Binding-site contacts:
Ligand atom C11 contacts residue LEU36 of chain 1.A at 3.4 Å (hydrophobic).
Ligand atom C3 contacts residue PHE96 of chain 1.A at 3.9 Å (hydrophobic).
Ligand atom O3 contacts residue MET77 of chain 1.A at 4.0 Å.
Ligand atom C5 contacts residue PHE96 of chain 1.A at 3.8 Å (hydrophobic).
Ligand atom O17 contacts residue PHE223 of chain 1.A at 4.0 Å.
Ligand atom C17 contacts residue LEU33 of chain 1.A at 3.8 Å (hydrophobic).
Ligand atom C18 contacts residue MET227 of chain 1.A at 4.0 Å (hydrophobic).
Ligand atom C3 contacts residue GLN43 of chain 1.A at 3.9 Å.
Ligand atom C12 contacts residue MET227 of chain 1.A at 3.7 Å (hydrophobic).
Ligand atom C15 contacts residue MET112 of chain 1.A at 3.9 Å (hydrophobic).
Ligand atom C17 contacts residue ASN37 of chain 1.A at 3.3 Å.
Ligand atom O17 contacts residue THR209 of chain 1.A at 2.6 Å (h-bond).
Ligand atom C13 contacts residue THR209 of chain 1.A at 4.1 Å.
Ligand atom C18 contacts residue MET74 of chain 1.A at 3.8 Å (hydrophobic).
Ligand atom C6 contacts residue VAL78 of chain 1.A at 4.0 Å (hydrophobic).
Ligand atom C1 contacts residue GLY40 of chain 1.A at 4.1 Å.
Ligand atom O17 contacts residue LEU212 of chain 1.A at 4.0 Å.
Ligand atom O3 contacts residue LEU39 of chain 1.A at 4.0 Å.
Ligand atom C17 contacts residue THR209 of chain 1.A at 3.7 Å.
Ligand atom C16 contacts residue THR209 of chain 1.A at 4.0 Å.
Ligand atom C2 contacts residue LEU39 of chain 1.A at 3.9 Å (hydrophobic).
Ligand atom C1 contacts residue LEU36 of chain 1.A at 4.1 Å (hydrophobic).
Ligand atom C13 contacts residue ASN37 of chain 1.A at 3.7 Å.
Ligand atom C2 contacts residue MET77 of chain 1.A at 4.0 Å (hydrophobic).
Ligand atom C18 contacts residue THR209 of chain 1.A at 3.3 Å.
Ligand atom C11 contacts residue MET227 of chain 1.A at 3.9 Å (hydrophobic).
Ligand atom O3 contacts residue GLN43 of chain 1.A at 3.4 Å (h-bond).
Ligand atom C2 contacts residue GLN43 of chain 1.A at 3.3 Å.
Ligand atom C6 contacts residue PHE96 of chain 1.A at 3.9 Å (hydrophobic).
Ligand atom O3 contacts residue PHE96 of chain 1.A at 3.7 Å.
Ligand atom C16 contacts residue LEU33 of chain 1.A at 3.8 Å (hydrophobic).
Ligand atom C4 contacts residue PHE96 of chain 1.A at 3.8 Å (hydrophobic).
Ligand atom C16 contacts residue PHE208 of chain 1.A at 3.8 Å (hydrophobic).
Ligand atom C4 contacts residue MET77 of chain 1.A at 4.0 Å (hydrophobic).
Ligand atom O3 contacts residue ARG84 of chain 1.A at 3.0 Å (salt-bridge).
Ligand atom O17 contacts residue ASN37 of chain 1.A at 2.7 Å (h-bond).
Ligand atom C12 contacts residue LEU36 of chain 1.A at 3.5 Å (hydrophobic).
Ligand atom O3 contacts residue MET81 of chain 1.A at 3.6 Å.
Ligand atom C19 contacts residue MET77 of chain 1.A at 3.7 Å (hydrophobic).
Ligand atom C12 contacts residue ASN37 of chain 1.A at 3.2 Å.

A small-molecule ligand and the protein it binds are described below.
Small molecule (SMILES): C[C@]12CCC(=O)C[C@@H]1CC[C@@H]1[C@@H]2CC[C@]2(C)[C@@H](O)CC[C@@H]12

Sequence of chain 1.A:
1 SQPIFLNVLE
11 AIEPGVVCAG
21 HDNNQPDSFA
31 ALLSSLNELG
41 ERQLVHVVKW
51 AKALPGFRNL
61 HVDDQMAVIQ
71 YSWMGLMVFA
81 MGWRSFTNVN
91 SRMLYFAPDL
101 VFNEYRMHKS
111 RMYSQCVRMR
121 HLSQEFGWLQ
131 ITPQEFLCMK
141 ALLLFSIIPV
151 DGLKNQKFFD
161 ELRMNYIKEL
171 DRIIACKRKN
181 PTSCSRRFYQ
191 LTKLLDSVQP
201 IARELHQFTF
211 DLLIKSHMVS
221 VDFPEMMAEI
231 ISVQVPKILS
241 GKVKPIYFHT